Binding-site contacts:
Ligand atom C4 contacts residue ASN154 of chain 1.D at 4.3 Å.
Ligand atom C2 contacts residue TRP74 of chain 1.D at 4.3 Å (hydrophobic).
Ligand atom C5 contacts residue ASN154 of chain 1.D at 3.6 Å.
Ligand atom C6 contacts residue GLU75 of chain 1.D at 3.8 Å.
Ligand atom C6 contacts residue TRP74 of chain 1.D at 3.0 Å (hydrophobic).
Ligand atom C7 contacts residue ASN154 of chain 1.D at 3.8 Å.
Ligand atom N2 contacts residue ASN154 of chain 1.D at 3.0 Å (h-bond).
Ligand atom C5 contacts residue TRP74 of chain 1.D at 4.3 Å (hydrophobic).
Ligand atom O6 contacts residue ASN154 of chain 1.D at 3.3 Å (h-bond).
Ligand atom C3 contacts residue ASN154 of chain 1.D at 3.9 Å.
Ligand atom C1 contacts residue ASN154 of chain 1.D at 1.5 Å.
Ligand atom O5 contacts residue ASN154 of chain 1.D at 2.5 Å (h-bond).
Ligand atom C2 contacts residue ASN154 of chain 1.D at 2.6 Å.
Ligand atom O5 contacts residue TRP74 of chain 1.D at 3.2 Å.
Ligand atom O6 contacts residue TRP74 of chain 1.D at 2.9 Å (h-bond).
Ligand atom C1 contacts residue TRP74 of chain 1.D at 3.9 Å (hydrophobic).
Ligand atom C6 contacts residue ASN154 of chain 1.D at 4.0 Å.
Ligand atom O7 contacts residue ASN154 of chain 1.D at 4.1 Å.
Ligand atom O4 contacts residue GLU75 of chain 1.D at 3.9 Å.
Ligand atom O6 contacts residue GLY77 of chain 1.D at 4.4 Å.

A small-molecule ligand and the protein it binds are described below.
Small molecule (SMILES): CC(=O)N[C@@H]1[C@@H](O)[C@H](O)[C@@H](CO)O[C@H]1O

Sequence of chain 1.D:
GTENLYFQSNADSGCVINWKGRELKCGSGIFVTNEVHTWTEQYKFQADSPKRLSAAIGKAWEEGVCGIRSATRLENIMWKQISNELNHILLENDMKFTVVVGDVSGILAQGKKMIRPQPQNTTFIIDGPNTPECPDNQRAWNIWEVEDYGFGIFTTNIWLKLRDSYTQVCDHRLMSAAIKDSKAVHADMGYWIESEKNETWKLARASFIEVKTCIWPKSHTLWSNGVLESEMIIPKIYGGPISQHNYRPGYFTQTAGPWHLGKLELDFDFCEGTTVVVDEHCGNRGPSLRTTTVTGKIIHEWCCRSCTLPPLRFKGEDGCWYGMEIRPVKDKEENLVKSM